Sequence of chain 1.C:
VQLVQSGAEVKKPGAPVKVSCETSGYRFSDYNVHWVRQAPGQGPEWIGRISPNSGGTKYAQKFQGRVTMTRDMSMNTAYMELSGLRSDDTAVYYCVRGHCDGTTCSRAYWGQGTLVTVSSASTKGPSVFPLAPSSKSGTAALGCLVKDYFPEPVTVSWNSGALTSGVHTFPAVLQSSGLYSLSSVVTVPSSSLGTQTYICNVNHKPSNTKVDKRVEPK

A small-molecule ligand and the protein it binds are described below.
Small molecule (SMILES): CC(C)C[C@H](NC(=O)[C@H](CCC(N)=O)NC(=O)[C@@H]1CCCN1C(=O)[C@H](COP(=O)(O)O)NC(=O)[C@H](CC(=O)O)NC(=O)[C@@H](N)C(C)C)C(=O)N[C@@H](C)C=O

Sequence of chain 1.D:
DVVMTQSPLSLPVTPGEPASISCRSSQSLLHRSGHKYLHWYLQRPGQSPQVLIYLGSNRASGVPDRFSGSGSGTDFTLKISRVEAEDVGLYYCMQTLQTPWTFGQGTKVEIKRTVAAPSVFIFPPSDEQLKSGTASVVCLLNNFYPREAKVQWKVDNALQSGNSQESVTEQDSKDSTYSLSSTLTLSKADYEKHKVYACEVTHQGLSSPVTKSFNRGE

Binding-site contacts:
Ligand atom O3P contacts residue HIS100 of chain 1.C at 2.9 Å (h-bond).
Ligand atom O2P contacts residue HIS35 of chain 1.C at 3.4 Å.
Ligand atom CB contacts residue HIS31 of chain 1.D at 3.9 Å.
Ligand atom CA contacts residue ARG50 of chain 1.C at 3.8 Å.
Ligand atom CB contacts residue TYR37 of chain 1.D at 3.6 Å (hydrophobic).
Ligand atom O1P contacts residue GLY99 of chain 1.C at 3.5 Å.
Ligand atom P contacts residue ASN33 of chain 1.C at 4.0 Å.
Ligand atom C contacts residue ARG50 of chain 1.C at 4.0 Å.
Ligand atom CG contacts residue ARG50 of chain 1.C at 4.0 Å.
Ligand atom O3P contacts residue GLY99 of chain 1.C at 3.8 Å.
Ligand atom OD2 contacts residue THR99 of chain 1.D at 3.3 Å (h-bond).
Ligand atom OG contacts residue ASN33 of chain 1.C at 3.8 Å.
Ligand atom O contacts residue HIS31 of chain 1.D at 3.2 Å.
Ligand atom OD1 contacts residue THR99 of chain 1.D at 2.6 Å (h-bond).
Ligand atom O1P contacts residue HIS35 of chain 1.C at 2.7 Å (h-bond).
Ligand atom O1P contacts residue HIS100 of chain 1.C at 4.0 Å.
Ligand atom CB contacts residue GLY103 of chain 1.C at 3.3 Å.
Ligand atom C contacts residue HIS31 of chain 1.D at 3.8 Å.
Ligand atom CD1 contacts residue CYS101 of chain 1.C at 3.9 Å (hydrophobic).
Ligand atom O contacts residue ARG50 of chain 1.C at 3.9 Å.
Ligand atom P contacts residue HIS35 of chain 1.C at 3.5 Å.
Ligand atom P contacts residue HIS100 of chain 1.C at 4.0 Å.
Ligand atom O1P contacts residue ASN33 of chain 1.C at 3.0 Å (h-bond).
Ligand atom CD contacts residue HIS31 of chain 1.D at 3.9 Å.
Ligand atom OD1 contacts residue ARG50 of chain 1.C at 2.9 Å (salt-bridge).
Ligand atom CB contacts residue CYS101 of chain 1.C at 3.9 Å (hydrophobic).
Ligand atom CB contacts residue GLY103 of chain 1.C at 4.0 Å.
Ligand atom OD2 contacts residue GLN98 of chain 1.D at 3.6 Å.
Ligand atom CG contacts residue THR99 of chain 1.D at 3.4 Å.
Ligand atom OE1 contacts residue HIS31 of chain 1.D at 3.2 Å (h-bond).
Ligand atom CG contacts residue TYR37 of chain 1.D at 3.6 Å (hydrophobic).
Ligand atom N contacts residue GLY103 of chain 1.C at 4.0 Å.
Ligand atom O contacts residue CYS101 of chain 1.C at 3.5 Å.
Ligand atom O3P contacts residue HIS35 of chain 1.C at 4.0 Å.
Ligand atom CD1 contacts residue GLY103 of chain 1.C at 3.9 Å.
Ligand atom CB contacts residue LEU97 of chain 1.D at 3.8 Å (hydrophobic).
Ligand atom CD contacts residue LEU97 of chain 1.D at 3.6 Å (hydrophobic).
Ligand atom CG contacts residue LEU97 of chain 1.D at 3.6 Å (hydrophobic).
Ligand atom CA contacts residue GLY103 of chain 1.C at 3.5 Å.
Ligand atom CA contacts residue TYR37 of chain 1.D at 3.5 Å (hydrophobic).